A protein and the small-molecule ligand that binds it are described below.
Small molecule (SMILES): CC(=O)N[C@@H]1[C@@H](O)[C@H](O)[C@@H](CO)O[C@H]1O

Binding-site contacts:
Ligand atom C2 contacts residue ASN72 of chain 39.G at 2.6 Å.
Ligand atom O7 contacts residue GLN81 of chain 39.G at 3.9 Å.
Ligand atom C3 contacts residue ASN72 of chain 39.G at 4.0 Å.
Ligand atom N2 contacts residue ASN72 of chain 39.G at 3.2 Å (h-bond).
Ligand atom C1 contacts residue ASN72 of chain 39.G at 1.5 Å.
Ligand atom O5 contacts residue THR74 of chain 39.G at 4.0 Å.
Ligand atom C5 contacts residue ASN72 of chain 39.G at 3.7 Å.
Ligand atom C1 contacts residue ALA79 of chain 39.G at 4.3 Å (hydrophobic).
Ligand atom C5 contacts residue THR74 of chain 39.G at 3.9 Å.
Ligand atom N2 contacts residue GLN81 of chain 39.G at 4.3 Å.
Ligand atom C4 contacts residue ASN72 of chain 39.G at 4.3 Å.
Ligand atom O7 contacts residue ASN72 of chain 39.G at 3.3 Å (h-bond).
Ligand atom O5 contacts residue ASN72 of chain 39.G at 2.4 Å (h-bond).
Ligand atom C7 contacts residue GLN81 of chain 39.G at 3.8 Å.
Ligand atom C7 contacts residue ASN72 of chain 39.G at 3.5 Å.
Ligand atom C6 contacts residue THR74 of chain 39.G at 3.7 Å.
Ligand atom C8 contacts residue GLN81 of chain 39.G at 3.2 Å.

Sequence of chain 39.G:
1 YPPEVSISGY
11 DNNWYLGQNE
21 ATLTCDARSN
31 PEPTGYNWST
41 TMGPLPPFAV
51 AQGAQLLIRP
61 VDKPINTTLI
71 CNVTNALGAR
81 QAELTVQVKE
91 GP